Sequence of chain 2.A:
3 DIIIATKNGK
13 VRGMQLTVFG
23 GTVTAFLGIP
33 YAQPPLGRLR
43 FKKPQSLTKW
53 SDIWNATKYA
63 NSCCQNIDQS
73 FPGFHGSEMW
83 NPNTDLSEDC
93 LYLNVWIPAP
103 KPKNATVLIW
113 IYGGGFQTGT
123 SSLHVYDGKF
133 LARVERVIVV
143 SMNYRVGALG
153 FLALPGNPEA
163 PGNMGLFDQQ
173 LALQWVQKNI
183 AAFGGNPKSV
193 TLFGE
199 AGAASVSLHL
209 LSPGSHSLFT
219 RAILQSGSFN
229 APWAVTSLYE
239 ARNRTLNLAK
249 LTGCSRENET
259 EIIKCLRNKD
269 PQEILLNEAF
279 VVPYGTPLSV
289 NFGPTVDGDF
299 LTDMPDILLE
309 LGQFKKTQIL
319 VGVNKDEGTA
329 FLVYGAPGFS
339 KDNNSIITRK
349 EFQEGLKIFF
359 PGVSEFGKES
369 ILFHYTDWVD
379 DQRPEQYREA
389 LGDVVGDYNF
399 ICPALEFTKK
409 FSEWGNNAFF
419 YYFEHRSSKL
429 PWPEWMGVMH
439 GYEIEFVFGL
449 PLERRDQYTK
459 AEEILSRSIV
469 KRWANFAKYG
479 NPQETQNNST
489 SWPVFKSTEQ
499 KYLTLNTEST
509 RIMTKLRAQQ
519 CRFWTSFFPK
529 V

The small molecule below binds the protein below.
Small molecule (SMILES): CC(=O)N[C@H]1[C@H](O[C@H]2[C@H](O)[C@@H](NC(C)=O)CO[C@@H]2CO[C@H]2O[C@@H](C)[C@@H](O)[C@@H](O)[C@@H]2O)O[C@H](CO)[C@@H](O)[C@@H]1O

Binding-site contacts:
Ligand atom O5 contacts residue ASN245 of chain 2.A at 3.7 Å.
Ligand atom C2 contacts residue ASN241 of chain 2.A at 2.6 Å.
Ligand atom C4 contacts residue ASN241 of chain 2.A at 4.2 Å.
Ligand atom N2 contacts residue ASN241 of chain 2.A at 3.1 Å (h-bond).
Ligand atom C4 contacts residue PHE278 of chain 2.A at 3.2 Å (hydrophobic).
Ligand atom C8 contacts residue ASN241 of chain 2.A at 4.3 Å.
Ligand atom C8 contacts residue PRO281 of chain 2.A at 3.6 Å (hydrophobic).
Ligand atom C5 contacts residue ASN245 of chain 2.A at 4.1 Å.
Ligand atom C5 contacts residue PHE278 of chain 2.A at 4.2 Å (hydrophobic).
Ligand atom O3 contacts residue VAL280 of chain 2.A at 4.2 Å.
Ligand atom O4 contacts residue LEU249 of chain 2.A at 4.2 Å.
Ligand atom C6 contacts residue ASN245 of chain 2.A at 3.2 Å.
Ligand atom C7 contacts residue GLU238 of chain 2.A at 4.1 Å.
Ligand atom C7 contacts residue ASN241 of chain 2.A at 4.1 Å.
Ligand atom O3 contacts residue PHE278 of chain 2.A at 3.2 Å (h-bond).
Ligand atom O5 contacts residue ASN241 of chain 2.A at 2.4 Å (h-bond).
Ligand atom O7 contacts residue GLU238 of chain 2.A at 4.3 Å.
Ligand atom C1 contacts residue ASN241 of chain 2.A at 1.4 Å.
Ligand atom C3 contacts residue ASN241 of chain 2.A at 3.9 Å.
Ligand atom C1 contacts residue ASN245 of chain 2.A at 3.8 Å.
Ligand atom C8 contacts residue GLU238 of chain 2.A at 4.0 Å.
Ligand atom O3 contacts residue PRO281 of chain 2.A at 4.2 Å.
Ligand atom O6 contacts residue ASN245 of chain 2.A at 3.9 Å.
Ligand atom C5 contacts residue ASN241 of chain 2.A at 3.6 Å.
Ligand atom O2 contacts residue PRO281 of chain 2.A at 3.8 Å.
Ligand atom C6 contacts residue ASN241 of chain 2.A at 4.0 Å.
Ligand atom O5 contacts residue ASN245 of chain 2.A at 3.8 Å.
Ligand atom C6 contacts residue LEU249 of chain 2.A at 3.6 Å (hydrophobic).
Ligand atom C6 contacts residue ASN245 of chain 2.A at 3.8 Å.
Ligand atom C5 contacts residue ASN245 of chain 2.A at 3.8 Å.
Ligand atom C3 contacts residue PHE278 of chain 2.A at 3.1 Å (hydrophobic).
Ligand atom C6 contacts residue LYS248 of chain 2.A at 3.7 Å.
Ligand atom C1 contacts residue ASN245 of chain 2.A at 3.9 Å.
Ligand atom O4 contacts residue PHE278 of chain 2.A at 4.1 Å.
Ligand atom O5 contacts residue LYS248 of chain 2.A at 3.8 Å.